Sequence of chain 1.J:
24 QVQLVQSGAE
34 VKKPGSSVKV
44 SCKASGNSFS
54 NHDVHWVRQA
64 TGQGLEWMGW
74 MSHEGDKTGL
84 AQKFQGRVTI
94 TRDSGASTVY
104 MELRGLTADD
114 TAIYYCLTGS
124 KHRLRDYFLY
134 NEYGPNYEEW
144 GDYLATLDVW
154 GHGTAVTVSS

Binding-site contacts:
Ligand atom O7 contacts residue VAL97 of chain 1.A at 3.6 Å.
Ligand atom C7 contacts residue VAL97 of chain 1.A at 4.3 Å (hydrophobic).
Ligand atom O7 contacts residue ASP79 of chain 1.J at 4.0 Å.
Ligand atom C7 contacts residue THR98 of chain 1.A at 4.1 Å.
Ligand atom C8 contacts residue PHE121 of chain 1.A at 3.0 Å (hydrophobic).
Ligand atom O7 contacts residue ASN122 of chain 1.A at 3.1 Å (h-bond).
Ligand atom C3 contacts residue ASN122 of chain 1.A at 3.5 Å.
Ligand atom C5 contacts residue ASN122 of chain 1.A at 3.4 Å.
Ligand atom O6 contacts residue GLU160 of chain 1.A at 3.9 Å.
Ligand atom C8 contacts residue SER120 of chain 1.A at 3.7 Å.
Ligand atom C6 contacts residue ASN122 of chain 1.A at 4.5 Å.
Ligand atom C7 contacts residue PHE121 of chain 1.A at 4.0 Å (hydrophobic).
Ligand atom O7 contacts residue THR98 of chain 1.A at 4.3 Å.
Ligand atom O5 contacts residue ASN122 of chain 1.A at 2.1 Å (h-bond).
Ligand atom C8 contacts residue THR98 of chain 1.A at 2.9 Å.
Ligand atom C8 contacts residue VAL97 of chain 1.A at 4.0 Å (hydrophobic).
Ligand atom N2 contacts residue ASN122 of chain 1.A at 2.5 Å (h-bond).
Ligand atom C2 contacts residue ASN122 of chain 1.A at 2.1 Å.
Ligand atom O3 contacts residue ASN122 of chain 1.A at 4.4 Å.
Ligand atom C7 contacts residue ASP79 of chain 1.J at 3.9 Å.
Ligand atom C4 contacts residue ASN122 of chain 1.A at 4.0 Å.
Ligand atom C8 contacts residue ASP79 of chain 1.J at 2.8 Å.
Ligand atom C8 contacts residue ASN122 of chain 1.A at 3.5 Å.
Ligand atom C1 contacts residue ASN122 of chain 1.A at 1.5 Å.
Ligand atom C7 contacts residue ASN122 of chain 1.A at 2.9 Å.

The small molecule below binds the protein below.
Small molecule (SMILES): CC(=O)N[C@H]1[C@H](O[C@H]2[C@H](O)[C@@H](NC(C)=O)CO[C@@H]2CO)O[C@H](CO)[C@@H](O)[C@@H]1O

Sequence of chain 1.A:
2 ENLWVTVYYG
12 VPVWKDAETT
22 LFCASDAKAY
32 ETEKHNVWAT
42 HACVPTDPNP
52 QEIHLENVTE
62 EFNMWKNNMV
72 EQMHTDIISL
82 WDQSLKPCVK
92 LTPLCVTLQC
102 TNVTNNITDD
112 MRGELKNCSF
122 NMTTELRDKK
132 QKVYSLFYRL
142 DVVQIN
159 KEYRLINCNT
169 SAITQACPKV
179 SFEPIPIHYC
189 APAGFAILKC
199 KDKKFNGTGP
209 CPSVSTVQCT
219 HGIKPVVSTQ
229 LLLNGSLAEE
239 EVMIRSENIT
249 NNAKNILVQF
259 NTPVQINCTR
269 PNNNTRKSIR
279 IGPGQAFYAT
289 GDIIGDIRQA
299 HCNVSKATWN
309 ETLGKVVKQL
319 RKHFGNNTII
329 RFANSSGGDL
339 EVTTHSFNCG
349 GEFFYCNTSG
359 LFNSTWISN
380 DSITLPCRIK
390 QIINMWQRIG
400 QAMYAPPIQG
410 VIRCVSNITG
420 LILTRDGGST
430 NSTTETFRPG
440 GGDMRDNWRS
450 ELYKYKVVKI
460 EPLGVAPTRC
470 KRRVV